This small molecule binds to this protein.
Small molecule (SMILES): CC(=O)N[C@@H]1[C@@H](O)[C@H](O)[C@@H](CO)O[C@H]1O

Binding-site contacts:
Ligand atom O5 contacts residue ASN120 of chain 1.A at 2.4 Å (h-bond).
Ligand atom C1 contacts residue THR122 of chain 1.A at 4.0 Å.
Ligand atom C2 contacts residue THR122 of chain 1.A at 4.3 Å.
Ligand atom N2 contacts residue ASN120 of chain 1.A at 2.9 Å (h-bond).
Ligand atom C5 contacts residue VAL125 of chain 1.A at 3.6 Å (hydrophobic).
Ligand atom O6 contacts residue VAL125 of chain 1.A at 4.2 Å.
Ligand atom C4 contacts residue ASN120 of chain 1.A at 4.3 Å.
Ligand atom C1 contacts residue VAL125 of chain 1.A at 4.4 Å (hydrophobic).
Ligand atom O4 contacts residue VAL169 of chain 1.A at 4.3 Å.
Ligand atom C6 contacts residue VAL125 of chain 1.A at 3.8 Å (hydrophobic).
Ligand atom C1 contacts residue ASN120 of chain 1.A at 1.5 Å.
Ligand atom C7 contacts residue THR122 of chain 1.A at 3.9 Å.
Ligand atom O5 contacts residue VAL125 of chain 1.A at 3.9 Å.
Ligand atom C7 contacts residue ASN120 of chain 1.A at 4.0 Å.
Ligand atom C2 contacts residue ASN120 of chain 1.A at 2.5 Å.
Ligand atom C8 contacts residue THR122 of chain 1.A at 3.5 Å.
Ligand atom N2 contacts residue THR122 of chain 1.A at 3.3 Å.
Ligand atom C5 contacts residue ASN120 of chain 1.A at 3.7 Å.
Ligand atom C3 contacts residue ASN120 of chain 1.A at 3.8 Å.

Sequence of chain 1.A:
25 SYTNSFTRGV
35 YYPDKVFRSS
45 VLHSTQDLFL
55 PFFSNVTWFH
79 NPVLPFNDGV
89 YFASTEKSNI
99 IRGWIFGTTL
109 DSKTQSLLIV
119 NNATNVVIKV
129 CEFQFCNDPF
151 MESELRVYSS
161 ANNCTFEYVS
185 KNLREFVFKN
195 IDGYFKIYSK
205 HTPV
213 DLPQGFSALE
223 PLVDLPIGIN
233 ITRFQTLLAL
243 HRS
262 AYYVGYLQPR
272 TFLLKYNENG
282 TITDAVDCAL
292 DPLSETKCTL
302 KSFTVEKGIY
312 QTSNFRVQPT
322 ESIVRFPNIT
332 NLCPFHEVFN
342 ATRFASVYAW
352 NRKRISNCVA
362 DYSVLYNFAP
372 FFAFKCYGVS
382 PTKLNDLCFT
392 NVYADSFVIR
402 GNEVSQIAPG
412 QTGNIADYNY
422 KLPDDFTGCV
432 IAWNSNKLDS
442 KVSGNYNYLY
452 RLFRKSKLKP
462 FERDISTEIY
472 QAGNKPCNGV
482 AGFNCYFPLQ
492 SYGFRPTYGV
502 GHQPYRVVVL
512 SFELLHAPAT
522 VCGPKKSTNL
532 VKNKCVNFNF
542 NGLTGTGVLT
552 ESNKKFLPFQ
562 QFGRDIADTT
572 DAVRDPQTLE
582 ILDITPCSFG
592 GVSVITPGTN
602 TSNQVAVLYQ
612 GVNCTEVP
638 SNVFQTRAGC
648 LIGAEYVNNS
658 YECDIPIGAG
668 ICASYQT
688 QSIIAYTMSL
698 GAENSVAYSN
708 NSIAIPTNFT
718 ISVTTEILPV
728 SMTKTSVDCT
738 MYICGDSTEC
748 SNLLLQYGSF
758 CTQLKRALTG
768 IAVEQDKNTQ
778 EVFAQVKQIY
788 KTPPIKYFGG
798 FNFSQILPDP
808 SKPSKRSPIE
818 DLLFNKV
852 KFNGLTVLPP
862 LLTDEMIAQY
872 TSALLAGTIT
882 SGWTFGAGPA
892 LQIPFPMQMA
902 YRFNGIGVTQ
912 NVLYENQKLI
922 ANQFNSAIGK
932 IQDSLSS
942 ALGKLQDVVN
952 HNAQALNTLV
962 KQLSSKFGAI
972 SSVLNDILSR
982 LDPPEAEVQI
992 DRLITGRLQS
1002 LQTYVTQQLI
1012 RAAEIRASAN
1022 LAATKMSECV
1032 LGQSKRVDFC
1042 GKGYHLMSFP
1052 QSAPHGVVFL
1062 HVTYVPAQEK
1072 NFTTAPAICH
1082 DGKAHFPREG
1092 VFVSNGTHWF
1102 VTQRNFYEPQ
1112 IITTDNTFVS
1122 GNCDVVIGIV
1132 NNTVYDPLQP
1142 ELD